Binding-site contacts:
Ligand atom O4 contacts residue GLY106 of chain 1.A at 3.2 Å (h-bond).
Ligand atom O6 contacts residue GLN222 of chain 1.A at 3.0 Å (h-bond).
Ligand atom C4 contacts residue ASN138 of chain 1.A at 4.1 Å.
Ligand atom O6 contacts residue ASP86 of chain 1.A at 2.7 Å (salt-bridge).
Ligand atom C1 contacts residue GLU221 of chain 1.A at 3.8 Å.
Ligand atom O4 contacts residue PHE132 of chain 1.A at 3.5 Å.
Ligand atom C5 contacts residue MAN1 of chain 1.E at 2.9 Å.
Ligand atom O3 contacts residue GLY106 of chain 1.A at 2.9 Å (h-bond).
Ligand atom O6 contacts residue ALA85 of chain 1.A at 3.6 Å.
Ligand atom C6 contacts residue ASP86 of chain 1.A at 3.5 Å.
Ligand atom C1 contacts residue MAN1 of chain 1.E at 1.4 Å.
Ligand atom O5 contacts residue GLY220 of chain 1.A at 4.0 Å.
Ligand atom O4 contacts residue ASN138 of chain 1.A at 3.0 Å (h-bond).
Ligand atom C3 contacts residue SER137 of chain 1.A at 4.0 Å.
Ligand atom C6 contacts residue PHE132 of chain 1.A at 3.5 Å (hydrophobic).
Ligand atom O3 contacts residue GLY105 of chain 1.A at 3.6 Å.
Ligand atom C4 contacts residue GLY106 of chain 1.A at 3.5 Å.
Ligand atom C2 contacts residue MAN1 of chain 1.E at 2.4 Å.
Ligand atom C5 contacts residue GLU221 of chain 1.A at 4.1 Å.
Ligand atom O5 contacts residue GLU221 of chain 1.A at 3.1 Å (salt-bridge).
Ligand atom O4 contacts residue SER137 of chain 1.A at 4.1 Å.
Ligand atom C3 contacts residue GLY106 of chain 1.A at 3.8 Å.
Ligand atom O6 contacts residue GLY220 of chain 1.A at 3.1 Å (h-bond).
Ligand atom O6 contacts residue GLU221 of chain 1.A at 3.2 Å (salt-bridge).
Ligand atom C4 contacts residue GLY105 of chain 1.A at 3.9 Å.
Ligand atom C6 contacts residue GLN222 of chain 1.A at 3.6 Å.
Ligand atom O4 contacts residue GLY105 of chain 1.A at 4.1 Å.
Ligand atom C6 contacts residue ALA85 of chain 1.A at 3.9 Å (hydrophobic).
Ligand atom O2 contacts residue GLY105 of chain 1.A at 3.8 Å.
Ligand atom C3 contacts residue ASN138 of chain 1.A at 4.2 Å.
Ligand atom O5 contacts residue MAN1 of chain 1.E at 2.4 Å (h-bond).
Ligand atom C6 contacts residue GLU221 of chain 1.A at 4.0 Å.
Ligand atom O2 contacts residue GLY220 of chain 1.A at 3.6 Å.
Ligand atom O4 contacts residue ASP86 of chain 1.A at 2.6 Å (salt-bridge).
Ligand atom C5 contacts residue ASP86 of chain 1.A at 4.0 Å.
Ligand atom C3 contacts residue MAN1 of chain 1.E at 3.0 Å.
Ligand atom C5 contacts residue PHE132 of chain 1.A at 3.7 Å (hydrophobic).
Ligand atom C4 contacts residue MAN1 of chain 1.E at 3.5 Å.
Ligand atom O2 contacts residue MAN1 of chain 1.E at 3.6 Å.
Ligand atom C4 contacts residue ASP86 of chain 1.A at 3.4 Å.

This small molecule binds to this protein.
Small molecule (SMILES): OC[C@H]1O[C@H](O)[C@@H](O)[C@@H](O)[C@@H]1O

Sequence of chain 1.A:
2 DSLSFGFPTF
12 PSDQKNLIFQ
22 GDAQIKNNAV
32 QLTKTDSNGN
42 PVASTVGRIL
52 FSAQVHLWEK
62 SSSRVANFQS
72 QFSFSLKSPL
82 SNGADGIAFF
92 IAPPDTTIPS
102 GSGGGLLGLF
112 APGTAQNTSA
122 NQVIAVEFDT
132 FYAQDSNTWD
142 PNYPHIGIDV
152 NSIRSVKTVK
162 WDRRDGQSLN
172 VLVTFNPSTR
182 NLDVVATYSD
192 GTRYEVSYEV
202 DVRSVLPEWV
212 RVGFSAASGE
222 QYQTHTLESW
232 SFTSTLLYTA